Sequence of chain 1.C:
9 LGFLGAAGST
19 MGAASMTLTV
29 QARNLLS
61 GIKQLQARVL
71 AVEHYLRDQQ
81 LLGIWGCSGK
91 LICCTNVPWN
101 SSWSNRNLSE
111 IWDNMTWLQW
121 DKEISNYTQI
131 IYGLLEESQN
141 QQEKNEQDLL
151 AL

This small molecule binds to this protein.
Small molecule (SMILES): CC(=O)N[C@@H]1[C@@H](O)[C@H](O)[C@@H](CO)O[C@H]1O

Binding-site contacts:
Ligand atom C3 contacts residue ASN100 of chain 1.C at 3.9 Å.
Ligand atom O5 contacts residue ASN100 of chain 1.C at 2.5 Å (h-bond).
Ligand atom C8 contacts residue SER101 of chain 1.C at 3.6 Å.
Ligand atom C4 contacts residue ASN100 of chain 1.C at 4.3 Å.
Ligand atom C1 contacts residue SER102 of chain 1.C at 4.2 Å.
Ligand atom C7 contacts residue ASN100 of chain 1.C at 3.6 Å.
Ligand atom C1 contacts residue ASN100 of chain 1.C at 1.5 Å.
Ligand atom C5 contacts residue ASN100 of chain 1.C at 3.8 Å.
Ligand atom C8 contacts residue ASN100 of chain 1.C at 3.4 Å.
Ligand atom C2 contacts residue ASN100 of chain 1.C at 2.5 Å.
Ligand atom N2 contacts residue ASN100 of chain 1.C at 2.9 Å (h-bond).